Sequence of chain 1.A:
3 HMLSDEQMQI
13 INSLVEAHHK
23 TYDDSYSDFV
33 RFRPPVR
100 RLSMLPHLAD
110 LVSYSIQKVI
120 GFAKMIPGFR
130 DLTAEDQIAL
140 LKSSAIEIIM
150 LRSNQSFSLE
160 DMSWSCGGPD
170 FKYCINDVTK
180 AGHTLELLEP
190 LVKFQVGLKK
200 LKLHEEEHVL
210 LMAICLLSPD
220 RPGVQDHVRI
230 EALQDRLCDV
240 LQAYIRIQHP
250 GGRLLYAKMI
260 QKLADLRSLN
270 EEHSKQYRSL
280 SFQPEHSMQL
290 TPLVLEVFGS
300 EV

A small-molecule ligand and the protein it binds are described below.
Small molecule (SMILES): C=C1/C(=C\C=C2/CCC[C@]3(C)[C@@H](C#CC#CC(C)(C)O)CC[C@@H]23)C[C@@H](O)C[C@@H]1O

Binding-site contacts:
Ligand atom C8 contacts residue TRP163 of chain 1.A at 3.9 Å (hydrophobic).
Ligand atom O1 contacts residue SER155 of chain 1.A at 2.8 Å (h-bond).
Ligand atom C4 contacts residue SER114 of chain 1.A at 3.9 Å.
Ligand atom C15 contacts residue TRP163 of chain 1.A at 3.6 Å (hydrophobic).
Ligand atom C9 contacts residue TRP163 of chain 1.A at 3.9 Å (hydrophobic).
Ligand atom C23 contacts residue HIS272 of chain 1.A at 3.9 Å.
Ligand atom O3 contacts residue HIS182 of chain 1.A at 2.8 Å (h-bond).
Ligand atom C7 contacts residue TRP163 of chain 1.A at 3.6 Å (hydrophobic).
Ligand atom C24 contacts residue ALA180 of chain 1.A at 3.9 Å (hydrophobic).
Ligand atom C2 contacts residue TYR28 of chain 1.A at 3.7 Å (hydrophobic).
Ligand atom C10 contacts residue ILE148 of chain 1.A at 3.8 Å (hydrophobic).
Ligand atom C21 contacts residue HIS272 of chain 1.A at 3.8 Å.
Ligand atom C4 contacts residue ARG151 of chain 1.A at 3.9 Å.
Ligand atom O3 contacts residue HIS272 of chain 1.A at 3.1 Å (h-bond).
Ligand atom C2 contacts residue SER155 of chain 1.A at 3.5 Å.
Ligand atom C1 contacts residue CYS165 of chain 1.A at 3.6 Å (hydrophobic).
Ligand atom C14 contacts residue LEU107 of chain 1.A at 3.9 Å (hydrophobic).
Ligand atom C24 contacts residue HIS182 of chain 1.A at 3.9 Å.
Ligand atom C23 contacts residue HIS182 of chain 1.A at 3.5 Å.
Ligand atom C10 contacts residue SER114 of chain 1.A at 3.3 Å.
Ligand atom C22 contacts residue HIS272 of chain 1.A at 3.6 Å.
Ligand atom C26 contacts residue VAL111 of chain 1.A at 3.9 Å (hydrophobic).
Ligand atom C7 contacts residue SER152 of chain 1.A at 3.5 Å.
Ligand atom C24 contacts residue LEU104 of chain 1.A at 3.9 Å (hydrophobic).
Ligand atom C22 contacts residue HIS182 of chain 1.A at 3.4 Å.
Ligand atom C1 contacts residue SER155 of chain 1.A at 3.5 Å.
Ligand atom O1 contacts residue TYR24 of chain 1.A at 3.0 Å (h-bond).
Ligand atom C24 contacts residue LEU279 of chain 1.A at 3.8 Å (hydrophobic).
Ligand atom C2 contacts residue TYR24 of chain 1.A at 3.7 Å (hydrophobic).
Ligand atom O1 contacts residue ARG151 of chain 1.A at 3.7 Å.
Ligand atom O2 contacts residue ARG151 of chain 1.A at 3.0 Å (salt-bridge).
Ligand atom C8 contacts residue SER152 of chain 1.A at 3.3 Å.
Ligand atom C6 contacts residue SER152 of chain 1.A at 3.8 Å.
Ligand atom C5 contacts residue SER114 of chain 1.A at 4.0 Å.
Ligand atom C21 contacts residue HIS182 of chain 1.A at 3.7 Å.
Ligand atom O3 contacts residue TYR276 of chain 1.A at 3.2 Å.
Ligand atom C10 contacts residue LEU110 of chain 1.A at 3.8 Å (hydrophobic).
Ligand atom O2 contacts residue SER114 of chain 1.A at 2.8 Å (h-bond).
Ligand atom O1 contacts residue SER152 of chain 1.A at 3.2 Å.
Ligand atom C13 contacts residue VAL177 of chain 1.A at 3.5 Å (hydrophobic).